The small molecule below binds the protein below.
Small molecule (SMILES): NC(=O)CC[C@H](N)C(=O)O

Binding-site contacts:
Ligand atom N contacts residue THR73 of chain 1.E at 3.1 Å (h-bond).
Ligand atom CA contacts residue GLY122 of chain 1.E at 4.2 Å.
Ligand atom CG contacts residue PHE16 of chain 1.E at 3.6 Å (hydrophobic).
Ligand atom CD contacts residue ALA70 of chain 1.E at 4.0 Å (hydrophobic).
Ligand atom OE1 contacts residue THR121 of chain 1.E at 4.2 Å.
Ligand atom O contacts residue THR121 of chain 1.E at 3.2 Å.
Ligand atom C contacts residue GLY122 of chain 1.E at 3.6 Å.
Ligand atom C contacts residue GLY71 of chain 1.E at 4.1 Å.
Ligand atom N contacts residue TYR188 of chain 1.E at 3.8 Å.
Ligand atom O contacts residue GLY122 of chain 1.E at 2.8 Å (h-bond).
Ligand atom CB contacts residue THR121 of chain 1.E at 4.0 Å.
Ligand atom N contacts residue GLY71 of chain 1.E at 2.6 Å (h-bond).
Ligand atom C contacts residue ARG78 of chain 1.E at 3.3 Å.
Ligand atom CD contacts residue PHE16 of chain 1.E at 3.5 Å (hydrophobic).
Ligand atom CB contacts residue PHE53 of chain 1.E at 3.6 Å (hydrophobic).
Ligand atom CB contacts residue ASP160 of chain 1.E at 4.0 Å.
Ligand atom NE2 contacts residue PHE53 of chain 1.E at 3.7 Å.
Ligand atom O contacts residue ARG78 of chain 1.E at 2.6 Å (salt-bridge).
Ligand atom NE2 contacts residue ASP13 of chain 1.E at 3.4 Å (salt-bridge).
Ligand atom OE1 contacts residue LYS118 of chain 1.E at 2.9 Å (salt-bridge).
Ligand atom CG contacts residue GLY71 of chain 1.E at 3.8 Å.
Ligand atom C contacts residue THR73 of chain 1.E at 4.0 Å.
Ligand atom CA contacts residue ASP160 of chain 1.E at 3.6 Å.
Ligand atom NE2 contacts residue PHE16 of chain 1.E at 3.7 Å.
Ligand atom OE1 contacts residue PHE16 of chain 1.E at 3.2 Å.
Ligand atom CD contacts residue ASP13 of chain 1.E at 3.7 Å.
Ligand atom OE1 contacts residue HIS159 of chain 1.E at 3.5 Å (h-bond).
Ligand atom CB contacts residue GLY71 of chain 1.E at 3.5 Å.
Ligand atom CG contacts residue HIS159 of chain 1.E at 4.1 Å.
Ligand atom CA contacts residue THR73 of chain 1.E at 4.1 Å.
Ligand atom OE1 contacts residue ASP13 of chain 1.E at 3.2 Å (salt-bridge).
Ligand atom CD contacts residue HIS159 of chain 1.E at 4.2 Å.
Ligand atom CG contacts residue ASP160 of chain 1.E at 3.3 Å.
Ligand atom CA contacts residue GLY71 of chain 1.E at 3.5 Å.
Ligand atom NE2 contacts residue ALA70 of chain 1.E at 2.7 Å (h-bond).
Ligand atom O contacts residue PHE53 of chain 1.E at 3.4 Å.
Ligand atom NE2 contacts residue GLY71 of chain 1.E at 4.0 Å.
Ligand atom C contacts residue PHE53 of chain 1.E at 3.8 Å (hydrophobic).
Ligand atom N contacts residue ASP160 of chain 1.E at 2.8 Å (salt-bridge).
Ligand atom CD contacts residue LYS118 of chain 1.E at 4.0 Å.

Sequence of chain 1.E:
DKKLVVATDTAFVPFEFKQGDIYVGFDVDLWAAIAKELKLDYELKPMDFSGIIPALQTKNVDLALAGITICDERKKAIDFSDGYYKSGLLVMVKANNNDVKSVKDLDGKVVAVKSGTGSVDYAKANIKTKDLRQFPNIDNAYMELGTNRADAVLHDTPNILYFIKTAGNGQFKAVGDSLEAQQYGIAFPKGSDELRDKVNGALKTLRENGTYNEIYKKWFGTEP